Binding-site contacts:
Ligand atom O3 contacts residue MET487 of chain 1.C at 2.3 Å.
Ligand atom C12 contacts residue SER488 of chain 1.C at 3.7 Å.
Ligand atom C3 contacts residue GLY722 of chain 1.B at 3.4 Å.
Ligand atom O3 contacts residue SER488 of chain 1.C at 1.3 Å (h-bond).
Ligand atom C11 contacts residue MET487 of chain 1.C at 3.6 Å (hydrophobic).
Ligand atom C14 contacts residue PHE486 of chain 1.C at 3.2 Å (hydrophobic).
Ligand atom C11 contacts residue PHE486 of chain 1.C at 3.2 Å (hydrophobic).
Ligand atom N2 contacts residue SER720 of chain 1.B at 3.3 Å (h-bond).
Ligand atom C10 contacts residue PHE486 of chain 1.C at 3.3 Å (hydrophobic).
Ligand atom C12 contacts residue MET487 of chain 1.C at 3.6 Å (hydrophobic).
Ligand atom C12 contacts residue SER720 of chain 1.B at 3.7 Å.
Ligand atom N3 contacts residue SER720 of chain 1.B at 3.3 Å (h-bond).
Ligand atom C8 contacts residue SER720 of chain 1.B at 3.6 Å.
Ligand atom C14 contacts residue SER720 of chain 1.B at 3.6 Å.
Ligand atom S1 contacts residue PRO485 of chain 1.C at 3.2 Å (h-bond).
Ligand atom O4 contacts residue MET487 of chain 1.C at 3.2 Å.
Ligand atom CL contacts residue ASP751 of chain 1.C at 3.1 Å.
Ligand atom S2 contacts residue SER488 of chain 1.C at 2.8 Å (h-bond).
Ligand atom O4 contacts residue LYS754 of chain 1.C at 3.0 Å (salt-bridge).
Ligand atom O2 contacts residue PRO485 of chain 1.C at 3.0 Å (h-bond).
Ligand atom C13 contacts residue PHE486 of chain 1.C at 3.1 Å (hydrophobic).
Ligand atom C4 contacts residue ILE472 of chain 1.B at 3.6 Å (hydrophobic).
Ligand atom C8 contacts residue PRO485 of chain 1.C at 3.5 Å (hydrophobic).
Ligand atom C7 contacts residue LEU742 of chain 1.C at 3.7 Å (hydrophobic).
Ligand atom C10 contacts residue SER720 of chain 1.B at 3.5 Å.
Ligand atom O4 contacts residue SER488 of chain 1.C at 3.5 Å (h-bond).
Ligand atom C12 contacts residue PHE486 of chain 1.C at 3.1 Å (hydrophobic).
Ligand atom C7 contacts residue ILE472 of chain 1.B at 3.7 Å (hydrophobic).
Ligand atom O2 contacts residue MET487 of chain 1.C at 3.6 Å.
Ligand atom O2 contacts residue PHE486 of chain 1.C at 3.4 Å (h-bond).
Ligand atom C9 contacts residue PHE486 of chain 1.C at 3.3 Å (hydrophobic).
Ligand atom C13 contacts residue SER720 of chain 1.B at 3.5 Å.
Ligand atom C4 contacts residue GLY722 of chain 1.B at 3.6 Å.
Ligand atom S2 contacts residue MET487 of chain 1.C at 3.5 Å.
Ligand atom C4 contacts residue LYS721 of chain 1.B at 3.6 Å.
Ligand atom O1 contacts residue SER488 of chain 1.C at 3.7 Å.
Ligand atom C11 contacts residue SER488 of chain 1.C at 3.3 Å.
Ligand atom N1 contacts residue PRO485 of chain 1.C at 2.4 Å (h-bond).
Ligand atom O2 contacts residue SER488 of chain 1.C at 3.5 Å (h-bond).
Ligand atom N3 contacts residue LYS754 of chain 1.C at 3.8 Å.

Sequence of chain 1.B:
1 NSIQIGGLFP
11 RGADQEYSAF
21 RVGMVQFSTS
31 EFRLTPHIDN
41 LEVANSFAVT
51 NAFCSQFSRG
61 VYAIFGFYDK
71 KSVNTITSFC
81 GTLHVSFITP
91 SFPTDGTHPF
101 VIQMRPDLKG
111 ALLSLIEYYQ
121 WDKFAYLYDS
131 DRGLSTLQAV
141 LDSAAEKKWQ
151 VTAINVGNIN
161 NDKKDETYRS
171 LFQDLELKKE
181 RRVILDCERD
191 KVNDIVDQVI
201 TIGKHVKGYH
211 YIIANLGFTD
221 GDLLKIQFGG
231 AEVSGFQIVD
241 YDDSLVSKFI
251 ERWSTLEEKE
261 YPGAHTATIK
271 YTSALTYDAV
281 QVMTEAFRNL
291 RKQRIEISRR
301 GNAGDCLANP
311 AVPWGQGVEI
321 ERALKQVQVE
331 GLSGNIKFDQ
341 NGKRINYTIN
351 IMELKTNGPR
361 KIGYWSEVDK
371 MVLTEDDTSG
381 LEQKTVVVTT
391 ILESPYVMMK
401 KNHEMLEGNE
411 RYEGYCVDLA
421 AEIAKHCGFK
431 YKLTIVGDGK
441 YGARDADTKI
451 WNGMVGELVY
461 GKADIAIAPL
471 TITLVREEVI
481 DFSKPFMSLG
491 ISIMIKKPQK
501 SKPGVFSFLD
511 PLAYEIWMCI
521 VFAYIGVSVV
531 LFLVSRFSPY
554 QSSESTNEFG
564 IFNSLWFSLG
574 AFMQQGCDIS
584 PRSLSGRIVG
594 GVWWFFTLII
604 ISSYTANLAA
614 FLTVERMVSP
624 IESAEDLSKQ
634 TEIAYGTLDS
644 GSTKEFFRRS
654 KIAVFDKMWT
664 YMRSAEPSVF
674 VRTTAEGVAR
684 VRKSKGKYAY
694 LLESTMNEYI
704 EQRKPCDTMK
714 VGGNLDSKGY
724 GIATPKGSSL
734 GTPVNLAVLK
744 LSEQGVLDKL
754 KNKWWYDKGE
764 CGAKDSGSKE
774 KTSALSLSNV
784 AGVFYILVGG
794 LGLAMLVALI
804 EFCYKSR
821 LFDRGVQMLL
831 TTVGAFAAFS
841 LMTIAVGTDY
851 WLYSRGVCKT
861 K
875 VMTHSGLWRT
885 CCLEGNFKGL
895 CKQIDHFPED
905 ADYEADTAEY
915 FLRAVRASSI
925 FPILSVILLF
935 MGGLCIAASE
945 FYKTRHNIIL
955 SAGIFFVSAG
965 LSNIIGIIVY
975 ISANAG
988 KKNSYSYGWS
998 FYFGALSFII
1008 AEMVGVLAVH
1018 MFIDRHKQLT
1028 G

The protein below binds the small molecule below.
Small molecule (SMILES): NS(=O)(=O)c1cc2c(cc1Cl)N[C@H]([C@H]1C[C@H]3C=C[C@@H]1C3)NS2(=O)=O

Sequence of chain 1.C:
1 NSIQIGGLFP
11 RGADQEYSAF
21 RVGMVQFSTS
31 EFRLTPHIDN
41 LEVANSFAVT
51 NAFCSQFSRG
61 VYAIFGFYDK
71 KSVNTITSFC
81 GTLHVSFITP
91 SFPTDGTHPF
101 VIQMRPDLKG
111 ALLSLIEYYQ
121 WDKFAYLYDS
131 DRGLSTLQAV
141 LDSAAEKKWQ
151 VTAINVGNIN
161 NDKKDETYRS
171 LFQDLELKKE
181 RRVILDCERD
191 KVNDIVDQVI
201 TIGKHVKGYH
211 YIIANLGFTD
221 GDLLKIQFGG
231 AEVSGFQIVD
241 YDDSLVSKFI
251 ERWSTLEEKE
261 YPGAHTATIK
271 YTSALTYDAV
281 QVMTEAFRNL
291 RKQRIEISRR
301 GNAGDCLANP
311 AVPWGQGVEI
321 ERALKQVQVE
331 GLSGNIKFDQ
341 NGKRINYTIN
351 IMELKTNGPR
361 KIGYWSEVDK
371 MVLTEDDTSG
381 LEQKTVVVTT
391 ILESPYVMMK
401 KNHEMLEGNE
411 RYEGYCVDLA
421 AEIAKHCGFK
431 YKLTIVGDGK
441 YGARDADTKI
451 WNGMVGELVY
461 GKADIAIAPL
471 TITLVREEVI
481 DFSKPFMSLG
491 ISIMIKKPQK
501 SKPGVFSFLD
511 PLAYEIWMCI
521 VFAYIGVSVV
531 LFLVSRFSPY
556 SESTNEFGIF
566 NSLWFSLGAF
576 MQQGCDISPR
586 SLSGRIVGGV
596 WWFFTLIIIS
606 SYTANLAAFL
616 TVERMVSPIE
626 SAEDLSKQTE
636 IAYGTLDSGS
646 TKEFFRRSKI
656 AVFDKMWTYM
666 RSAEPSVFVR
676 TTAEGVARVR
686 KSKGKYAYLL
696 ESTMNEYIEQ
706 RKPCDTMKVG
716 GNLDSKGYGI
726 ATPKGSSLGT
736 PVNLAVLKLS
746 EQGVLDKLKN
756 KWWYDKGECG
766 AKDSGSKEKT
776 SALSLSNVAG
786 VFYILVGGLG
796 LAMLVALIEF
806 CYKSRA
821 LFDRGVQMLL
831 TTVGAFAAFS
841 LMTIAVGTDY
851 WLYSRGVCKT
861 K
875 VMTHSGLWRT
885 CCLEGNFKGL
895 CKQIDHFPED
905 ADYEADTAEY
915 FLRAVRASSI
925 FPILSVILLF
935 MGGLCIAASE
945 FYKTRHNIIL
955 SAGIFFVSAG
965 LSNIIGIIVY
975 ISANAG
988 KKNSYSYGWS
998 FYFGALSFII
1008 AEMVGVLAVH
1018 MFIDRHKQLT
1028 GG